Binding-site contacts:
Ligand atom C7 contacts residue ASN184 of chain 1.A at 3.6 Å.
Ligand atom O5 contacts residue ASN187 of chain 1.A at 3.4 Å.
Ligand atom N2 contacts residue ASN73 of chain 1.B at 3.7 Å.
Ligand atom C4 contacts residue THR186 of chain 1.A at 4.5 Å.
Ligand atom C8 contacts residue ASN73 of chain 1.B at 3.8 Å.
Ligand atom C6 contacts residue LYS27 of chain 1.B at 4.2 Å.
Ligand atom C5 contacts residue ASN184 of chain 1.A at 3.6 Å.
Ligand atom C5 contacts residue ASN187 of chain 1.A at 4.3 Å.
Ligand atom O6 contacts residue ASN187 of chain 1.A at 3.9 Å.
Ligand atom C4 contacts residue ASN184 of chain 1.A at 4.2 Å.
Ligand atom O7 contacts residue ASN184 of chain 1.A at 3.8 Å.
Ligand atom C6 contacts residue ASN187 of chain 1.A at 4.0 Å.
Ligand atom C1 contacts residue ASN187 of chain 1.A at 4.2 Å.
Ligand atom C7 contacts residue ASN73 of chain 1.B at 3.8 Å.
Ligand atom O5 contacts residue THR186 of chain 1.A at 3.3 Å (h-bond).
Ligand atom O3 contacts residue ASN73 of chain 1.B at 3.3 Å (h-bond).
Ligand atom O5 contacts residue ASN184 of chain 1.A at 2.3 Å (h-bond).
Ligand atom C2 contacts residue ASN73 of chain 1.B at 4.4 Å.
Ligand atom C6 contacts residue THR186 of chain 1.A at 4.1 Å.
Ligand atom O6 contacts residue LYS27 of chain 1.B at 3.4 Å.
Ligand atom C5 contacts residue THR186 of chain 1.A at 3.4 Å.
Ligand atom O4 contacts residue VAL25 of chain 1.B at 4.0 Å.
Ligand atom C1 contacts residue THR186 of chain 1.A at 3.1 Å.
Ligand atom C2 contacts residue ASN184 of chain 1.A at 2.4 Å.
Ligand atom C3 contacts residue ASN73 of chain 1.B at 3.9 Å.
Ligand atom N2 contacts residue ASN184 of chain 1.A at 2.9 Å (h-bond).
Ligand atom C2 contacts residue THR186 of chain 1.A at 4.2 Å.
Ligand atom C3 contacts residue ASN184 of chain 1.A at 3.8 Å.
Ligand atom C1 contacts residue ASN184 of chain 1.A at 1.5 Å.
Ligand atom C3 contacts residue THR186 of chain 1.A at 4.5 Å.

Sequence of chain 1.B:
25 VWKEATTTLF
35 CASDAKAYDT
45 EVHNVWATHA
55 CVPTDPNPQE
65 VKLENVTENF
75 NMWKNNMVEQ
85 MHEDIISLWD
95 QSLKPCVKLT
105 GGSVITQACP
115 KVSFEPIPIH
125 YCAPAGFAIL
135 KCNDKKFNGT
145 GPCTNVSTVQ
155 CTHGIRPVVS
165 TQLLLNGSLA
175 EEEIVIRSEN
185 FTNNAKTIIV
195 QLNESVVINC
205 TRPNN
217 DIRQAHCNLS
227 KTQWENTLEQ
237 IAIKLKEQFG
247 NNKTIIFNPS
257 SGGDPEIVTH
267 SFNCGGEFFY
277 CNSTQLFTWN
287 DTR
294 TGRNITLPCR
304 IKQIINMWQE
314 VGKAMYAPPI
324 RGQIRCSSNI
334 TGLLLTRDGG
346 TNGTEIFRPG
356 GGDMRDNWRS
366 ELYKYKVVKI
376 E

The protein below binds the small molecule below.
Small molecule (SMILES): CC(=O)N[C@@H]1[C@@H](O)[C@H](O)[C@@H](CO)O[C@H]1O

Sequence of chain 1.A:
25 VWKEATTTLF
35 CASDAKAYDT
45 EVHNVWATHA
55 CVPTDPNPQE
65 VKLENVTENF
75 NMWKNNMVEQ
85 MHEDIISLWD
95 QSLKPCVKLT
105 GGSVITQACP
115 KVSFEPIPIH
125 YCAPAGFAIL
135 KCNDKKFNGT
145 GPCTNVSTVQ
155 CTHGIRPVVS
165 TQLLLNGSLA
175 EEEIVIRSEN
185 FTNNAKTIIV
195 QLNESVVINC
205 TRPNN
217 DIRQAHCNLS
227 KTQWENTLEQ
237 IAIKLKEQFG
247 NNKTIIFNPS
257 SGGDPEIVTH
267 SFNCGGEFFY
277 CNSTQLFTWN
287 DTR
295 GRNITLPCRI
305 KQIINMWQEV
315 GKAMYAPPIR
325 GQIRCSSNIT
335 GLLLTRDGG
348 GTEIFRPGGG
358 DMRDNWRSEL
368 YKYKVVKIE